The small molecule below binds the protein below.
Small molecule (SMILES): CC(C)C[C@H](NC(=O)[C@@H](NC(=O)N[C@@H](Cc1ccccc1)C(=O)O)[C@@H]1CCNC(=N)N1)C(=O)N[C@H](C=O)Cc1ccccc1

Binding-site contacts:
Ligand atom C7 contacts residue GLY131 of chain 1.A at 3.5 Å.
Ligand atom O contacts residue SER369 of chain 1.A at 2.4 Å (h-bond).
Ligand atom CZ contacts residue LEU110 of chain 1.A at 3.6 Å (hydrophobic).
Ligand atom C contacts residue SER369 of chain 1.A at 1.4 Å.
Ligand atom CB contacts residue ASN159 of chain 1.A at 3.4 Å.
Ligand atom OXT contacts residue GLY132 of chain 1.A at 3.5 Å.
Ligand atom CD1 contacts residue GLY131 of chain 1.A at 3.8 Å.
Ligand atom CD2 contacts residue GLY158 of chain 1.A at 3.6 Å.
Ligand atom CD1 contacts residue GLY131 of chain 1.A at 3.8 Å.
Ligand atom CE2 contacts residue LEU130 of chain 1.A at 3.5 Å (hydrophobic).
Ligand atom CD1 contacts residue LEU130 of chain 1.A at 3.6 Å (hydrophobic).
Ligand atom CG contacts residue GLY158 of chain 1.A at 3.6 Å.
Ligand atom CB contacts residue SER369 of chain 1.A at 2.9 Å.
Ligand atom C contacts residue HIS65 of chain 1.A at 3.4 Å.
Ligand atom CD1 contacts residue GLY158 of chain 1.A at 3.7 Å.
Ligand atom O contacts residue ASN159 of chain 1.A at 2.9 Å (h-bond).
Ligand atom O contacts residue GLY131 of chain 1.A at 3.0 Å (h-bond).
Ligand atom CA contacts residue SER369 of chain 1.A at 2.4 Å.
Ligand atom CA contacts residue SER129 of chain 1.A at 3.6 Å.
Ligand atom O contacts residue LEU130 of chain 1.A at 3.2 Å.
Ligand atom CB contacts residue THR368 of chain 1.A at 3.5 Å.
Ligand atom N contacts residue GLY131 of chain 1.A at 3.2 Å (h-bond).
Ligand atom CD2 contacts residue PHE99 of chain 1.A at 3.3 Å (hydrophobic).
Ligand atom CA contacts residue ASN159 of chain 1.A at 3.5 Å.
Ligand atom CD1 contacts residue HIS65 of chain 1.A at 3.5 Å.
Ligand atom C contacts residue ASN159 of chain 1.A at 3.7 Å.
Ligand atom O3 contacts residue PHE99 of chain 1.A at 3.6 Å.
Ligand atom CE1 contacts residue LEU130 of chain 1.A at 3.7 Å (hydrophobic).
Ligand atom CE1 contacts residue GLY131 of chain 1.A at 3.4 Å.
Ligand atom CZ contacts residue SER166 of chain 1.A at 3.5 Å.
Ligand atom CD2 contacts residue ASP30 of chain 1.A at 3.6 Å.
Ligand atom N contacts residue GLY131 of chain 1.A at 3.0 Å (h-bond).
Ligand atom O contacts residue GLY367 of chain 1.A at 3.5 Å.
Ligand atom CD2 contacts residue TRP104 of chain 1.A at 3.5 Å (hydrophobic).
Ligand atom CD2 contacts residue ASN159 of chain 1.A at 3.6 Å.
Ligand atom CA contacts residue PHE99 of chain 1.A at 3.6 Å (hydrophobic).
Ligand atom O contacts residue THR368 of chain 1.A at 3.6 Å.
Ligand atom C contacts residue PHE99 of chain 1.A at 3.6 Å (hydrophobic).
Ligand atom N contacts residue SER129 of chain 1.A at 3.0 Å (h-bond).
Ligand atom N contacts residue SER369 of chain 1.A at 2.5 Å (h-bond).

Sequence of chain 1.A:
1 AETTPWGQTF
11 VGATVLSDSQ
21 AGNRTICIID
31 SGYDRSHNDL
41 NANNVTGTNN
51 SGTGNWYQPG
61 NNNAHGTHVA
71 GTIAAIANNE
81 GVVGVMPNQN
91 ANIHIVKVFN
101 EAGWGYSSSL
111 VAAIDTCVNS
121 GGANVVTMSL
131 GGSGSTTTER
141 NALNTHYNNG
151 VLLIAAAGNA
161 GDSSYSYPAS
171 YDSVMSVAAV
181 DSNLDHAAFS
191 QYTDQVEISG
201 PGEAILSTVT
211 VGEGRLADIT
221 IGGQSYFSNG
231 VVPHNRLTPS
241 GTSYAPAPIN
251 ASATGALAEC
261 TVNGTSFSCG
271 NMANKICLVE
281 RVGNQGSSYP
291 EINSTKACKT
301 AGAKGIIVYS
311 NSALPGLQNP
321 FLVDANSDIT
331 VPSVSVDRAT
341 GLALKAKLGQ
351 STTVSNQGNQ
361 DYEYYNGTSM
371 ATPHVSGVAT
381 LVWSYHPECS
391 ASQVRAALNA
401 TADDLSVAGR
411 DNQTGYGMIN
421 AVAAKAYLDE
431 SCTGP